Sequence of chain 1.A:
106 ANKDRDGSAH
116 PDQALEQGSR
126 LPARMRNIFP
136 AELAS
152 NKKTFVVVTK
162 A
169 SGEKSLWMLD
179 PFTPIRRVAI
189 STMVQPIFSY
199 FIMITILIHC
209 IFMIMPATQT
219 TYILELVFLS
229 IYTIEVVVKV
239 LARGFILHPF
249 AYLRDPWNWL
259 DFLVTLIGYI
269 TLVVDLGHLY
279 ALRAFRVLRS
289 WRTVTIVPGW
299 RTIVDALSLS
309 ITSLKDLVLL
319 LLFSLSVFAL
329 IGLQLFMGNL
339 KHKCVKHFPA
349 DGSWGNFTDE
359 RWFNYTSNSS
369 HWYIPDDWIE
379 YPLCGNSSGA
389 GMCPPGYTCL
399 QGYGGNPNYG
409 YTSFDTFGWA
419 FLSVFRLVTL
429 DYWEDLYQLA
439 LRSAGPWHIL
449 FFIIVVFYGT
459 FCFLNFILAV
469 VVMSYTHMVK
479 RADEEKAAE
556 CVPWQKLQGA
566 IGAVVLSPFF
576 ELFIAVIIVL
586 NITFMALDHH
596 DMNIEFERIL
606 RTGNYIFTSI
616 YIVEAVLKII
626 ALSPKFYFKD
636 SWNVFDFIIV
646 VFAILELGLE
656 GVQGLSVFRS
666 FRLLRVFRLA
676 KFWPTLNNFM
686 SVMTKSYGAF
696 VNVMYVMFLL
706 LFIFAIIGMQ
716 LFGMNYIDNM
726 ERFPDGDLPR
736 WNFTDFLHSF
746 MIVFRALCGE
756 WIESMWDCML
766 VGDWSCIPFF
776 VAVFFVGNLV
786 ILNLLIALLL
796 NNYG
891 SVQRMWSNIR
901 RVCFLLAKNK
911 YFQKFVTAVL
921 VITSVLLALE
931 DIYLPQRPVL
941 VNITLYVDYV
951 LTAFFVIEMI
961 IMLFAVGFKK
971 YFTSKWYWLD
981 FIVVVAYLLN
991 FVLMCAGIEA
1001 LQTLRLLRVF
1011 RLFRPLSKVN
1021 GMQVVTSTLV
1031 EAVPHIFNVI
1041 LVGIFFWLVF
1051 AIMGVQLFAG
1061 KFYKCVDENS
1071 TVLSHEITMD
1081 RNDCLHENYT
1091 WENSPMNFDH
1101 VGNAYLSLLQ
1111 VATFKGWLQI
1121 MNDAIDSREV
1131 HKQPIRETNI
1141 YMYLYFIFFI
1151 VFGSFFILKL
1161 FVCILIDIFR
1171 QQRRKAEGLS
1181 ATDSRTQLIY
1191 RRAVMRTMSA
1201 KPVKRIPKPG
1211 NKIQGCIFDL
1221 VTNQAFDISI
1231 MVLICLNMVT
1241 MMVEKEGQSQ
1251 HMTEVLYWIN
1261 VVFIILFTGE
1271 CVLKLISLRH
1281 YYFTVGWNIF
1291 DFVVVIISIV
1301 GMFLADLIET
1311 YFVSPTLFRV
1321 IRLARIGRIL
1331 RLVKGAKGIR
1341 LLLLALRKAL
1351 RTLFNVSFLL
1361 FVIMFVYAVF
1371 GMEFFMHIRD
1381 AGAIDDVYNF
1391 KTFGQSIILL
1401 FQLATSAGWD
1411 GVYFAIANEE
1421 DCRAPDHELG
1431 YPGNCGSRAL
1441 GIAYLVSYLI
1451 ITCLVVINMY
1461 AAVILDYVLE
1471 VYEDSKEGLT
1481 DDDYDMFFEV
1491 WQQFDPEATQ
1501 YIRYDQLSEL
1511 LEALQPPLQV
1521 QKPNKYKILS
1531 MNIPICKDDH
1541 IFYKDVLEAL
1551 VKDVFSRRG

A small-molecule ligand and the protein it binds are described below.
Small molecule (SMILES): CC(=O)N[C@H]1[C@H](O[C@H]2[C@H](O)[C@@H](CO)OC[C@@H]2NC(C)=O)O[C@H](CO)[C@@H](O)[C@@H]1O[C@@H]1O[C@H](CO[C@@H]2O[C@H](CO)[C@@H](O)[C@H](O)[C@@H]2O)[C@@H](O)[C@H](O[C@@H]2O[C@H](CO)[C@@H](O)[C@H](O)[C@@H]2O)[C@@H]1O

Binding-site contacts:
Ligand atom O5 contacts residue ASN384 of chain 1.A at 2.3 Å (h-bond).
Ligand atom C3 contacts residue CYS397 of chain 1.A at 4.3 Å (hydrophobic).
Ligand atom C6 contacts residue ASN384 of chain 1.A at 4.4 Å.
Ligand atom C2 contacts residue CYS397 of chain 1.A at 3.8 Å (hydrophobic).
Ligand atom N2 contacts residue LEU398 of chain 1.A at 3.4 Å.
Ligand atom O7 contacts residue ASN384 of chain 1.A at 2.4 Å (h-bond).
Ligand atom C5 contacts residue ASN384 of chain 1.A at 3.6 Å.
Ligand atom O3 contacts residue TRP360 of chain 1.A at 3.9 Å.
Ligand atom O6 contacts residue HIS340 of chain 1.A at 4.2 Å.
Ligand atom C2 contacts residue ASN384 of chain 1.A at 2.4 Å.
Ligand atom C1 contacts residue ASN384 of chain 1.A at 1.4 Å.
Ligand atom C8 contacts residue ASN384 of chain 1.A at 4.3 Å.
Ligand atom C7 contacts residue THR396 of chain 1.A at 4.2 Å.
Ligand atom C2 contacts residue PHE346 of chain 1.A at 4.0 Å (hydrophobic).
Ligand atom O3 contacts residue PHE346 of chain 1.A at 3.6 Å.
Ligand atom C3 contacts residue ASN384 of chain 1.A at 3.8 Å.
Ligand atom C7 contacts residue LEU398 of chain 1.A at 4.3 Å (hydrophobic).
Ligand atom C4 contacts residue CYS397 of chain 1.A at 4.3 Å (hydrophobic).
Ligand atom C1 contacts residue LEU398 of chain 1.A at 3.9 Å (hydrophobic).
Ligand atom O2 contacts residue THR356 of chain 1.A at 3.6 Å.
Ligand atom O6 contacts residue GLN399 of chain 1.A at 3.7 Å.
Ligand atom C2 contacts residue LEU398 of chain 1.A at 4.2 Å (hydrophobic).
Ligand atom C3 contacts residue THR356 of chain 1.A at 4.3 Å.
Ligand atom C6 contacts residue GLN399 of chain 1.A at 3.5 Å.
Ligand atom O3 contacts residue CYS397 of chain 1.A at 3.9 Å.
Ligand atom O3 contacts residue THR356 of chain 1.A at 3.4 Å (h-bond).
Ligand atom N2 contacts residue ASN384 of chain 1.A at 3.0 Å (h-bond).
Ligand atom C4 contacts residue ASN384 of chain 1.A at 4.2 Å.
Ligand atom O5 contacts residue CYS397 of chain 1.A at 4.1 Å.
Ligand atom O6 contacts residue ASN384 of chain 1.A at 3.8 Å.
Ligand atom C3 contacts residue PHE346 of chain 1.A at 3.8 Å (hydrophobic).
Ligand atom O3 contacts residue LEU398 of chain 1.A at 3.8 Å.
Ligand atom C2 contacts residue TRP360 of chain 1.A at 4.2 Å (hydrophobic).
Ligand atom C3 contacts residue TRP360 of chain 1.A at 4.5 Å (hydrophobic).
Ligand atom C1 contacts residue CYS397 of chain 1.A at 4.3 Å (hydrophobic).
Ligand atom O2 contacts residue TRP360 of chain 1.A at 3.0 Å.
Ligand atom O7 contacts residue THR396 of chain 1.A at 4.0 Å.
Ligand atom C4 contacts residue TRP360 of chain 1.A at 4.4 Å (hydrophobic).
Ligand atom C8 contacts residue LEU398 of chain 1.A at 4.1 Å (hydrophobic).
Ligand atom C7 contacts residue ASN384 of chain 1.A at 2.9 Å.